Sequence of chain 1.D:
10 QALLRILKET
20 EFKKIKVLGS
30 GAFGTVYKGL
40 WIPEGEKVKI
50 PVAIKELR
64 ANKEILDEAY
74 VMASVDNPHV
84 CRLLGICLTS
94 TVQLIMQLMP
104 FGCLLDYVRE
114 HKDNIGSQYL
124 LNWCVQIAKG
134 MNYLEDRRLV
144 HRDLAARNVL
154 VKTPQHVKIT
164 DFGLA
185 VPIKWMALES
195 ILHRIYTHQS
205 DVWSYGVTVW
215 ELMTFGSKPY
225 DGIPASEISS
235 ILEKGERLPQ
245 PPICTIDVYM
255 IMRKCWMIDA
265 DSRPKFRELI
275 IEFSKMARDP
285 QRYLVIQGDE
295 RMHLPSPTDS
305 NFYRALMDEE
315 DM

Binding-site contacts:
Ligand atom C10 contacts residue MET102 of chain 1.D at 2.9 Å (hydrophobic).
Ligand atom C23 contacts residue ARG150 of chain 1.D at 3.7 Å.
Ligand atom C08 contacts residue LEU153 of chain 1.D at 3.6 Å (hydrophobic).
Ligand atom C10 contacts residue LEU101 of chain 1.D at 3.7 Å (hydrophobic).
Ligand atom C28 contacts residue LEU27 of chain 1.D at 3.9 Å (hydrophobic).
Ligand atom N09 contacts residue MET102 of chain 1.D at 4.0 Å.
Ligand atom N09 contacts residue LEU153 of chain 1.D at 3.5 Å.
Ligand atom N11 contacts residue MET102 of chain 1.D at 3.1 Å (h-bond).
Ligand atom C03 contacts residue MET99 of chain 1.D at 4.0 Å (hydrophobic).
Ligand atom C17 contacts residue LEU27 of chain 1.D at 3.6 Å (hydrophobic).
Ligand atom C27 contacts residue LYS54 of chain 1.D at 3.9 Å.
Ligand atom C20 contacts residue ARG150 of chain 1.D at 3.3 Å.
Ligand atom C27 contacts residue ASP164 of chain 1.D at 3.0 Å.
Ligand atom C02 contacts residue LYS54 of chain 1.D at 3.7 Å.
Ligand atom F01 contacts residue LYS54 of chain 1.D at 3.0 Å.
Ligand atom N09 contacts residue ALA52 of chain 1.D at 3.9 Å.
Ligand atom O29 contacts residue LEU27 of chain 1.D at 3.9 Å.
Ligand atom C10 contacts residue ALA52 of chain 1.D at 3.8 Å (hydrophobic).
Ligand atom C10 contacts residue GLN100 of chain 1.D at 4.0 Å.
Ligand atom C02 contacts residue ASP164 of chain 1.D at 3.5 Å.
Ligand atom F01 contacts residue ASP164 of chain 1.D at 3.2 Å.
Ligand atom CL04 contacts residue LEU97 of chain 1.D at 4.0 Å.
Ligand atom C06 contacts residue LEU153 of chain 1.D at 4.0 Å (hydrophobic).
Ligand atom C14 contacts residue LEU153 of chain 1.D at 4.0 Å (hydrophobic).
Ligand atom N07 contacts residue LEU153 of chain 1.D at 3.2 Å.
Ligand atom C23 contacts residue ASN151 of chain 1.D at 3.4 Å.
Ligand atom C13 contacts residue LEU153 of chain 1.D at 3.8 Å (hydrophobic).
Ligand atom C12 contacts residue MET102 of chain 1.D at 3.7 Å (hydrophobic).
Ligand atom C12 contacts residue LEU27 of chain 1.D at 3.9 Å (hydrophobic).
Ligand atom O25 contacts residue THR163 of chain 1.D at 3.7 Å.
Ligand atom C23 contacts residue ASP164 of chain 1.D at 3.9 Å.
Ligand atom C30 contacts residue GLY105 of chain 1.D at 3.9 Å.
Ligand atom C31 contacts residue LEU27 of chain 1.D at 3.5 Å (hydrophobic).
Ligand atom C26 contacts residue THR163 of chain 1.D at 4.0 Å.
Ligand atom CL04 contacts residue MET99 of chain 1.D at 3.3 Å.
Ligand atom O22 contacts residue LYS54 of chain 1.D at 4.0 Å.
Ligand atom C24 contacts residue ASP164 of chain 1.D at 3.3 Å.
Ligand atom C31 contacts residue MET102 of chain 1.D at 3.9 Å (hydrophobic).
Ligand atom N11 contacts residue LEU101 of chain 1.D at 3.3 Å.
Ligand atom C17 contacts residue GLY28 of chain 1.D at 4.0 Å.

This protein binds this small molecule.
Small molecule (SMILES): COc1cc2ncnc3c2cc1OCCOCCOCCOc1cc(F)c(Cl)cc1N3